A protein and the small-molecule ligand that binds it are described below.
Small molecule (SMILES): C=C[C@H]1CN(Cc2ccccn2)C(=O)[C@@H]2CCC[C@H]1N2S(=N)(=O)c1cc(Cl)cc(Cl)c1

Sequence of chain 1.A:
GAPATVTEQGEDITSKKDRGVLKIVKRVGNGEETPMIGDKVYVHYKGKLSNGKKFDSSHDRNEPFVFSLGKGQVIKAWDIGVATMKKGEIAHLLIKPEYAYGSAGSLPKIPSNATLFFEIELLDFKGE

Binding-site contacts:
Ligand atom NBD contacts residue PHE55 of chain 1.A at 3.6 Å.
Ligand atom O contacts residue VAL74 of chain 1.A at 3.2 Å.
Ligand atom NBD contacts residue PHE118 of chain 1.A at 3.5 Å.
Ligand atom CA contacts residue TYR101 of chain 1.A at 3.4 Å (hydrophobic).
Ligand atom NAJ contacts residue TYR101 of chain 1.A at 3.2 Å (h-bond).
Ligand atom CAO contacts residue TYR45 of chain 1.A at 3.2 Å (hydrophobic).
Ligand atom CAL contacts residue TYR101 of chain 1.A at 3.9 Å (hydrophobic).
Ligand atom OBE contacts residue PHE55 of chain 1.A at 3.8 Å.
Ligand atom CLBC contacts residue SER106 of chain 1.A at 3.0 Å.
Ligand atom CAW contacts residue TYR101 of chain 1.A at 3.2 Å (hydrophobic).
Ligand atom CBA contacts residue PHE55 of chain 1.A at 3.8 Å (hydrophobic).
Ligand atom C contacts residue TYR101 of chain 1.A at 3.1 Å (hydrophobic).
Ligand atom CAV contacts residue PHE55 of chain 1.A at 3.8 Å (hydrophobic).
Ligand atom CAA contacts residue PHE65 of chain 1.A at 3.6 Å (hydrophobic).
Ligand atom CLBB contacts residue PHE55 of chain 1.A at 3.9 Å.
Ligand atom SAU contacts residue PHE55 of chain 1.A at 3.9 Å.
Ligand atom N contacts residue TYR101 of chain 1.A at 3.8 Å.
Ligand atom CAZ contacts residue ASP56 of chain 1.A at 3.9 Å.
Ligand atom CBA contacts residue ASP56 of chain 1.A at 3.4 Å.
Ligand atom CAM contacts residue TYR101 of chain 1.A at 3.8 Å (hydrophobic).
Ligand atom NBD contacts residue TYR45 of chain 1.A at 3.4 Å.
Ligand atom CAA contacts residue TRP78 of chain 1.A at 3.8 Å (hydrophobic).
Ligand atom CAB contacts residue TYR45 of chain 1.A at 3.5 Å (hydrophobic).
Ligand atom CAH contacts residue PHE65 of chain 1.A at 3.9 Å (hydrophobic).
Ligand atom CAA contacts residue VAL74 of chain 1.A at 3.9 Å (hydrophobic).
Ligand atom O contacts residue ILE75 of chain 1.A at 2.9 Å (h-bond).
Ligand atom CAN contacts residue PHE65 of chain 1.A at 3.9 Å (hydrophobic).
Ligand atom CAQ contacts residue SER106 of chain 1.A at 4.0 Å.
Ligand atom CAO contacts residue PHE65 of chain 1.A at 3.9 Å (hydrophobic).
Ligand atom CLBC contacts residue TYR101 of chain 1.A at 3.9 Å.
Ligand atom OBE contacts residue PHE118 of chain 1.A at 3.4 Å.
Ligand atom OBE contacts residue TYR101 of chain 1.A at 3.6 Å.
Ligand atom CAK contacts residue TYR101 of chain 1.A at 3.8 Å (hydrophobic).
Ligand atom CLBB contacts residue ASP56 of chain 1.A at 3.5 Å.
Ligand atom CAQ contacts residue TYR101 of chain 1.A at 3.6 Å (hydrophobic).
Ligand atom CB contacts residue TRP78 of chain 1.A at 3.6 Å (hydrophobic).
Ligand atom NAP contacts residue TYR101 of chain 1.A at 2.8 Å (h-bond).
Ligand atom O contacts residue TYR101 of chain 1.A at 3.4 Å (h-bond).
Ligand atom CAL contacts residue GLN73 of chain 1.A at 3.6 Å.
Ligand atom CAC contacts residue TYR45 of chain 1.A at 3.6 Å (hydrophobic).